Binding-site contacts:
Ligand atom C8 contacts residue TRP159 of chain 1.E at 3.7 Å (hydrophobic).
Ligand atom O6 contacts residue ARG88 of chain 1.E at 3.2 Å (salt-bridge).
Ligand atom C7 contacts residue ASN158 of chain 1.E at 3.3 Å.
Ligand atom C5 contacts residue ARG88 of chain 1.E at 3.3 Å.
Ligand atom C3 contacts residue ASN158 of chain 1.E at 3.8 Å.
Ligand atom O7 contacts residue SER161 of chain 1.E at 4.2 Å.
Ligand atom C1 contacts residue ASN158 of chain 1.E at 1.4 Å.
Ligand atom C8 contacts residue ASN94 of chain 1.E at 3.6 Å.
Ligand atom C8 contacts residue ALA162 of chain 1.E at 4.1 Å (hydrophobic).
Ligand atom O6 contacts residue ASN94 of chain 1.E at 4.2 Å.
Ligand atom C6 contacts residue ASN158 of chain 1.E at 4.5 Å.
Ligand atom C6 contacts residue ASN94 of chain 1.E at 4.2 Å.
Ligand atom N2 contacts residue ASN158 of chain 1.E at 2.9 Å (h-bond).
Ligand atom C6 contacts residue ARG88 of chain 1.E at 2.7 Å.
Ligand atom C5 contacts residue ASN158 of chain 1.E at 3.6 Å.
Ligand atom O7 contacts residue ASN158 of chain 1.E at 3.5 Å (h-bond).
Ligand atom O5 contacts residue ASN158 of chain 1.E at 2.4 Å (h-bond).
Ligand atom C4 contacts residue ASN158 of chain 1.E at 4.3 Å.
Ligand atom O5 contacts residue ARG88 of chain 1.E at 2.9 Å (salt-bridge).
Ligand atom C1 contacts residue ARG88 of chain 1.E at 4.1 Å.
Ligand atom C8 contacts residue ASN158 of chain 1.E at 3.6 Å.
Ligand atom C7 contacts residue TRP159 of chain 1.E at 4.5 Å (hydrophobic).
Ligand atom C2 contacts residue ASN158 of chain 1.E at 2.5 Å.

This small molecule binds to this protein.
Small molecule (SMILES): CC(=O)N[C@H]1[C@H](O[C@H]2[C@H](O)[C@@H](NC(C)=O)CO[C@@H]2CO)O[C@H](CO)[C@@H](O[C@@H]2O[C@H](CO)[C@@H](O)[C@H](O)[C@@H]2O)[C@@H]1O

Sequence of chain 1.E:
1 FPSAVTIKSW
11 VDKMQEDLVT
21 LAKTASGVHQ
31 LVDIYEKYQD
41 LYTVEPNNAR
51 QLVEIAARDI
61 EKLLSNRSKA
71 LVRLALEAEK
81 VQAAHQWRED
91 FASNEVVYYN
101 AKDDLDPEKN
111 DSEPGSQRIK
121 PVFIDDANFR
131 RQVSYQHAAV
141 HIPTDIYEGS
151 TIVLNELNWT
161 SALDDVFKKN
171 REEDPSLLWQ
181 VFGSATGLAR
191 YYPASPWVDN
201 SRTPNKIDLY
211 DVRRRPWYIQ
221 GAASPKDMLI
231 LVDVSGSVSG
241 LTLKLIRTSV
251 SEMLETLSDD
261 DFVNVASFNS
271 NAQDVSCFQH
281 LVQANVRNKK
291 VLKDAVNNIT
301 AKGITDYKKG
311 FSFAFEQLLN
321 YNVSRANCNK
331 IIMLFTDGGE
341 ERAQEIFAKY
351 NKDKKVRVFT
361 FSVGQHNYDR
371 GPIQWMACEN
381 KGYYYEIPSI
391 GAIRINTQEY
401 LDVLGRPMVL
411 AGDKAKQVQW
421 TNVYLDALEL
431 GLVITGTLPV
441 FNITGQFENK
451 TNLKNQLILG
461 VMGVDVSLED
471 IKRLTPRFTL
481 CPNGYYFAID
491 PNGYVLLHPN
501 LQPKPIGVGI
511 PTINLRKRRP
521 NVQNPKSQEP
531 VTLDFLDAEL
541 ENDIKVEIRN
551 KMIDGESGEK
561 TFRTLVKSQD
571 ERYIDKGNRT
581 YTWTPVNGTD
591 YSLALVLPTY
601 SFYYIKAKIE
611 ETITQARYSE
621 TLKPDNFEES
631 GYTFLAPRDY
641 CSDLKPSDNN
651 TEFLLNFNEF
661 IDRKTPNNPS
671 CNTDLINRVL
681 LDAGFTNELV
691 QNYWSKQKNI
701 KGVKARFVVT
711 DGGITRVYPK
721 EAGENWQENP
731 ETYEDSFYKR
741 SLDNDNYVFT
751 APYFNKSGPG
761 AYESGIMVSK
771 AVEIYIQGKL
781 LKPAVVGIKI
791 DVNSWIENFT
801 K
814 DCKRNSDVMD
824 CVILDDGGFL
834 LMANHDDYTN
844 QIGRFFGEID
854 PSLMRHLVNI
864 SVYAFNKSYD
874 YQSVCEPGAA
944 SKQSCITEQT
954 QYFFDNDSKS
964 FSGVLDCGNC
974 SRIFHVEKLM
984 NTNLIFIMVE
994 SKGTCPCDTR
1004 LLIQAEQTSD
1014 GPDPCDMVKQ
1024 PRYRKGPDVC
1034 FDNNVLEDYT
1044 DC